The small molecule below binds the protein below.
Small molecule (SMILES): Nc1ccn([C@H]2C[C@H](O)[C@@H](COP(=O)(O)O)O2)c(=O)n1

Binding-site contacts:
Ligand atom N4 contacts residue ASP199 of chain 53.A at 4.0 Å.
Ligand atom N4 contacts residue TRP201 of chain 53.A at 3.8 Å.
Ligand atom O2 contacts residue LYS682 of chain 53.A at 4.2 Å.
Ligand atom O3' contacts residue LYS682 of chain 53.A at 3.1 Å (salt-bridge).
Ligand atom C3' contacts residue LYS682 of chain 53.A at 3.8 Å.
Ligand atom C2' contacts residue TRP201 of chain 53.A at 3.7 Å (hydrophobic).
Ligand atom O4' contacts residue TRP201 of chain 53.A at 4.5 Å.
Ligand atom O5' contacts residue TRP201 of chain 53.A at 3.6 Å.
Ligand atom C3' contacts residue TRP201 of chain 53.A at 4.1 Å (hydrophobic).
Ligand atom C4 contacts residue TRP201 of chain 53.A at 3.3 Å (hydrophobic).
Ligand atom O2 contacts residue LEU197 of chain 53.A at 4.0 Å.
Ligand atom C2' contacts residue LYS682 of chain 53.A at 3.6 Å.
Ligand atom C1' contacts residue LYS682 of chain 53.A at 4.5 Å.
Ligand atom C6 contacts residue TRP201 of chain 53.A at 3.5 Å (hydrophobic).
Ligand atom C5 contacts residue TRP201 of chain 53.A at 3.4 Å (hydrophobic).
Ligand atom C1' contacts residue TRP201 of chain 53.A at 4.5 Å (hydrophobic).
Ligand atom C4' contacts residue TRP201 of chain 53.A at 4.3 Å (hydrophobic).
Ligand atom N1 contacts residue TRP201 of chain 53.A at 4.0 Å.
Ligand atom C5' contacts residue TRP201 of chain 53.A at 3.5 Å (hydrophobic).
Ligand atom C2 contacts residue TRP201 of chain 53.A at 3.9 Å (hydrophobic).
Ligand atom O2 contacts residue TRP201 of chain 53.A at 4.3 Å.
Ligand atom N4 contacts residue GLY198 of chain 53.A at 3.8 Å.
Ligand atom N3 contacts residue TRP201 of chain 53.A at 3.6 Å.
Ligand atom OP1 contacts residue PRO423 of chain 53.A at 3.6 Å.

Sequence of chain 53.A:
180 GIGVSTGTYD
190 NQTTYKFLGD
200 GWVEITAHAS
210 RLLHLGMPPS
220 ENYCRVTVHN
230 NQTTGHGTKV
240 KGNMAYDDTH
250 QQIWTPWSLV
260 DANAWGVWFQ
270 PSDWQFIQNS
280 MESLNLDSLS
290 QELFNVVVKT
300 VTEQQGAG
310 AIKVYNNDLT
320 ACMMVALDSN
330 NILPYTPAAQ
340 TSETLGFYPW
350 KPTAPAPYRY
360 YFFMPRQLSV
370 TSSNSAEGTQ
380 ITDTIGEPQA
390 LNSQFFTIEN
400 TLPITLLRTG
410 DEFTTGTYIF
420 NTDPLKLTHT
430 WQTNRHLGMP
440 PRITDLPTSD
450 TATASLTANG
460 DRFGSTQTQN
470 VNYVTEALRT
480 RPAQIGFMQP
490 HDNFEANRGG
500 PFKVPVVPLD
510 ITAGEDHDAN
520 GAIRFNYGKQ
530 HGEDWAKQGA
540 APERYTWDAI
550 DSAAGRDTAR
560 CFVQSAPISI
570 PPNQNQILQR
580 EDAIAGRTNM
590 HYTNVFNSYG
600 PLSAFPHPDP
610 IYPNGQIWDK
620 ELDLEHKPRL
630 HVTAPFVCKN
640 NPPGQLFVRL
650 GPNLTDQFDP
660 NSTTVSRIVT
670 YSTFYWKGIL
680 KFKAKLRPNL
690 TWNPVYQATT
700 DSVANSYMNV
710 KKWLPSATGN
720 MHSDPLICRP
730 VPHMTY